Sequence of chain 4.A:
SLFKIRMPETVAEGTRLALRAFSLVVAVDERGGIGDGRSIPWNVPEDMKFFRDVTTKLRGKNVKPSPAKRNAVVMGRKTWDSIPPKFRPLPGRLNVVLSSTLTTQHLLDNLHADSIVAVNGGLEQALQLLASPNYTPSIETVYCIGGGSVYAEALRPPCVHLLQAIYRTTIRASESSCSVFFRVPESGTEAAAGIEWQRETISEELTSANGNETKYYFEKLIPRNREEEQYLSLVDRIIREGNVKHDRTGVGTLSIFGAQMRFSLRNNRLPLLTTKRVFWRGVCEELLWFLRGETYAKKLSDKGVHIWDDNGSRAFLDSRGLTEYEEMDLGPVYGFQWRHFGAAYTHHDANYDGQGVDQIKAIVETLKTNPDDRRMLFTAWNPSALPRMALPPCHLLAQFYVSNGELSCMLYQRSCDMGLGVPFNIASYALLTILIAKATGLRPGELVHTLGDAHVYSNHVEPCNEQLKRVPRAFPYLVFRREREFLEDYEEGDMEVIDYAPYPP

Binding-site contacts:
Ligand atom C4A contacts residue PHE52 of chain 4.A at 3.6 Å (hydrophobic).
Ligand atom N1 contacts residue NAP1 of chain 4.G at 3.5 Å (h-bond).
Ligand atom OE1 contacts residue MET49 of chain 4.A at 3.4 Å.
Ligand atom NA2 contacts residue ASP48 of chain 4.A at 2.6 Å (salt-bridge).
Ligand atom CT contacts residue ARG94 of chain 4.A at 3.1 Å.
Ligand atom O1 contacts residue ARG94 of chain 4.A at 2.8 Å (salt-bridge).
Ligand atom N8 contacts residue MET49 of chain 4.A at 3.6 Å.
Ligand atom CM contacts residue SER83 of chain 4.A at 3.6 Å.
Ligand atom C4 contacts residue PHE52 of chain 4.A at 3.5 Å (hydrophobic).
Ligand atom N contacts residue LEU91 of chain 4.A at 3.3 Å.
Ligand atom O2 contacts residue ARG53 of chain 4.A at 3.4 Å.
Ligand atom C2 contacts residue NAP1 of chain 4.G at 3.4 Å.
Ligand atom C16 contacts residue LEU91 of chain 4.A at 3.6 Å (hydrophobic).
Ligand atom C8A contacts residue NAP1 of chain 4.G at 3.4 Å.
Ligand atom C8A contacts residue ASP48 of chain 4.A at 3.4 Å.
Ligand atom NA2 contacts residue VAL27 of chain 4.A at 3.4 Å.
Ligand atom O1 contacts residue LEU91 of chain 4.A at 3.1 Å.
Ligand atom O2 contacts residue ARG94 of chain 4.A at 2.9 Å (salt-bridge).
Ligand atom N5 contacts residue ILE154 of chain 4.A at 3.6 Å.
Ligand atom N5 contacts residue NAP1 of chain 4.G at 3.5 Å.
Ligand atom N3 contacts residue VAL26 of chain 4.A at 3.6 Å.
Ligand atom NA4 contacts residue VAL26 of chain 4.A at 3.0 Å (h-bond).
Ligand atom NA4 contacts residue TYR160 of chain 4.A at 2.9 Å (h-bond).
Ligand atom O contacts residue PHE88 of chain 4.A at 3.6 Å.
Ligand atom NA2 contacts residue ALA28 of chain 4.A at 3.5 Å (h-bond).
Ligand atom N3 contacts residue VAL27 of chain 4.A at 3.4 Å.
Ligand atom C2 contacts residue ASP48 of chain 4.A at 3.3 Å.
Ligand atom NA4 contacts residue ILE154 of chain 4.A at 2.7 Å (h-bond).
Ligand atom N8 contacts residue ASP48 of chain 4.A at 3.6 Å (salt-bridge).
Ligand atom NA2 contacts residue THR178 of chain 4.A at 3.3 Å (h-bond).
Ligand atom N3 contacts residue NAP1 of chain 4.G at 3.2 Å (h-bond).
Ligand atom N1 contacts residue ASP48 of chain 4.A at 2.5 Å (salt-bridge).
Ligand atom C4 contacts residue NAP1 of chain 4.G at 3.1 Å.
Ligand atom O1 contacts residue PHE52 of chain 4.A at 3.5 Å.
Ligand atom NA4 contacts residue NAP1 of chain 4.G at 3.2 Å.
Ligand atom N3 contacts residue PHE52 of chain 4.A at 3.6 Å.
Ligand atom CG contacts residue PHE88 of chain 4.A at 3.5 Å (hydrophobic).
Ligand atom CT contacts residue LEU91 of chain 4.A at 3.6 Å (hydrophobic).
Ligand atom C2 contacts residue ALA28 of chain 4.A at 3.6 Å (hydrophobic).
Ligand atom C4A contacts residue NAP1 of chain 4.G at 3.2 Å.

This protein binds this small molecule.
Small molecule (SMILES): CN(Cc1cnc2nc(N)nc(N)c2n1)c1ccc(C(=O)N[C@@H](CCC(=O)O)C(=O)O)cc1